Sequence of chain 1.A:
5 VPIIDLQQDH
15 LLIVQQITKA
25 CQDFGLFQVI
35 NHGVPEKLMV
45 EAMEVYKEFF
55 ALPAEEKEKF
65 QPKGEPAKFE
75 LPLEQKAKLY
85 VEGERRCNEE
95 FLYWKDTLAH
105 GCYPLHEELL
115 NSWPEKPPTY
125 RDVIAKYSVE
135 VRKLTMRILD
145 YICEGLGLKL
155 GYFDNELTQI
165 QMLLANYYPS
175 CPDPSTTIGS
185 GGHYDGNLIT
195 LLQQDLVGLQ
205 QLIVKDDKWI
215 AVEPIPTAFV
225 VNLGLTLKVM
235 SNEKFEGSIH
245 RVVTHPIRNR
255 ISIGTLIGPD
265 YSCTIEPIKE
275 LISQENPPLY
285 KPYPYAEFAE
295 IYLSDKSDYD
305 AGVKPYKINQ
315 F

The small molecule below binds the protein below.
Small molecule (SMILES): O=C(O)CCC(=O)C(=O)O

Binding-site contacts:
Ligand atom O3 contacts residue ARG254 of chain 1.A at 2.8 Å (salt-bridge).
Ligand atom C2 contacts residue HIS244 of chain 1.A at 4.0 Å.
Ligand atom O3 contacts residue LEU196 of chain 1.A at 3.5 Å.
Ligand atom C1 contacts residue ASP189 of chain 1.A at 4.1 Å.
Ligand atom C5 contacts residue LEU196 of chain 1.A at 3.9 Å (hydrophobic).
Ligand atom C2 contacts residue HIS187 of chain 1.A at 3.8 Å.
Ligand atom C4 contacts residue LEU203 of chain 1.A at 3.9 Å (hydrophobic).
Ligand atom C4 contacts residue VAL246 of chain 1.A at 3.6 Å (hydrophobic).
Ligand atom O4 contacts residue ARG254 of chain 1.A at 3.0 Å (salt-bridge).
Ligand atom C4 contacts residue TYR172 of chain 1.A at 3.9 Å (hydrophobic).
Ligand atom O2 contacts residue LEU168 of chain 1.A at 4.1 Å.
Ligand atom O4 contacts residue VAL246 of chain 1.A at 3.5 Å.
Ligand atom O1 contacts residue ASP189 of chain 1.A at 3.0 Å (salt-bridge).
Ligand atom C5 contacts residue ARG254 of chain 1.A at 3.5 Å.
Ligand atom C4 contacts residue LEU196 of chain 1.A at 4.1 Å (hydrophobic).
Ligand atom O5 contacts residue ASP189 of chain 1.A at 4.1 Å.
Ligand atom O3 contacts residue SER256 of chain 1.A at 3.7 Å.
Ligand atom C2 contacts residue NI1 of chain 1.N at 2.7 Å.
Ligand atom O3 contacts residue VAL246 of chain 1.A at 3.9 Å.
Ligand atom O3 contacts residue LEU203 of chain 1.A at 3.7 Å.
Ligand atom O2 contacts residue ASN170 of chain 1.A at 3.1 Å (h-bond).
Ligand atom C3 contacts residue NI1 of chain 1.N at 4.2 Å.
Ligand atom C3 contacts residue TYR172 of chain 1.A at 3.7 Å (hydrophobic).
Ligand atom C5 contacts residue SER256 of chain 1.A at 3.4 Å.
Ligand atom C5 contacts residue TYR172 of chain 1.A at 3.6 Å (hydrophobic).
Ligand atom C5 contacts residue VAL246 of chain 1.A at 3.4 Å (hydrophobic).
Ligand atom O1 contacts residue NI1 of chain 1.N at 2.1 Å (h-bond).
Ligand atom O4 contacts residue SER256 of chain 1.A at 2.6 Å (h-bond).
Ligand atom O2 contacts residue NI1 of chain 1.N at 4.0 Å.
Ligand atom C3 contacts residue ASN170 of chain 1.A at 3.7 Å.
Ligand atom C1 contacts residue HIS187 of chain 1.A at 3.7 Å.
Ligand atom O1 contacts residue HIS187 of chain 1.A at 3.1 Å (h-bond).
Ligand atom O4 contacts residue TYR172 of chain 1.A at 2.7 Å (h-bond).
Ligand atom C1 contacts residue ASN170 of chain 1.A at 4.1 Å.
Ligand atom O5 contacts residue HIS187 of chain 1.A at 3.0 Å (h-bond).
Ligand atom C3 contacts residue LEU196 of chain 1.A at 4.1 Å (hydrophobic).
Ligand atom O5 contacts residue NI1 of chain 1.N at 2.1 Å (h-bond).
Ligand atom C1 contacts residue NI1 of chain 1.N at 2.7 Å.
Ligand atom O1 contacts residue HIS244 of chain 1.A at 4.1 Å.
Ligand atom O5 contacts residue HIS244 of chain 1.A at 2.9 Å (h-bond).